Sequence of chain 28.A:
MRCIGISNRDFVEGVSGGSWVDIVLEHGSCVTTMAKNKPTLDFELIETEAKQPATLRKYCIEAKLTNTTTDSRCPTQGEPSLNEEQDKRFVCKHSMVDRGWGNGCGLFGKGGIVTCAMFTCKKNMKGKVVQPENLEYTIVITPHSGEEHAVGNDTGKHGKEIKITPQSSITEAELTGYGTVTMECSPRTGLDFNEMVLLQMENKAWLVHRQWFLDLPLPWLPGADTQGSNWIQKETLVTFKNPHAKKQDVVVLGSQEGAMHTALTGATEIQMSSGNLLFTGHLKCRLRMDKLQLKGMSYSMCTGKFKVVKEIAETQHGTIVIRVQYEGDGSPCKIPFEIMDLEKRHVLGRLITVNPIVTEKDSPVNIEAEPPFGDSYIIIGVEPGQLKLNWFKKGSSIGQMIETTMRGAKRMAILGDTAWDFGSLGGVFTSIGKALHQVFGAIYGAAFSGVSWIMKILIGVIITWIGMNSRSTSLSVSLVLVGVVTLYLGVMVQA

Binding-site contacts:
Ligand atom C8 contacts residue ASN67 of chain 28.A at 4.3 Å.
Ligand atom C8 contacts residue MET118 of chain 28.A at 4.3 Å (hydrophobic).
Ligand atom C8 contacts residue PHE90 of chain 28.A at 3.7 Å (hydrophobic).
Ligand atom C5 contacts residue ASN67 of chain 28.A at 3.7 Å.
Ligand atom C1 contacts residue ASN67 of chain 28.A at 1.4 Å.
Ligand atom C7 contacts residue ASN67 of chain 28.A at 3.9 Å.
Ligand atom O7 contacts residue ASN67 of chain 28.A at 4.3 Å.
Ligand atom C2 contacts residue ASN67 of chain 28.A at 2.5 Å.
Ligand atom N2 contacts residue ASN67 of chain 28.A at 2.9 Å (h-bond).
Ligand atom O5 contacts residue ASN67 of chain 28.A at 2.4 Å (h-bond).
Ligand atom C4 contacts residue ASN67 of chain 28.A at 4.2 Å.
Ligand atom C3 contacts residue ASN67 of chain 28.A at 3.8 Å.

A protein and the small-molecule ligand that binds it are described below.
Small molecule (SMILES): CC(=O)N[C@@H]1[C@@H](O)[C@H](O)[C@@H](CO)O[C@H]1O